This small molecule binds to this protein.
Small molecule (SMILES): CC(=O)N[C@H]1CO[C@H](CO[C@@H]2O[C@@H](C)[C@@H](O)[C@@H](O)[C@@H]2O)[C@@H](O)[C@@H]1O

Sequence of chain 3.E:
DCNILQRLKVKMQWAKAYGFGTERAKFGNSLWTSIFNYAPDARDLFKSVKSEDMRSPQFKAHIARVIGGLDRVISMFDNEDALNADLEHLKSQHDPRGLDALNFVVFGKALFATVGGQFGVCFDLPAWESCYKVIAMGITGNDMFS

Sequence of chain 3.H:
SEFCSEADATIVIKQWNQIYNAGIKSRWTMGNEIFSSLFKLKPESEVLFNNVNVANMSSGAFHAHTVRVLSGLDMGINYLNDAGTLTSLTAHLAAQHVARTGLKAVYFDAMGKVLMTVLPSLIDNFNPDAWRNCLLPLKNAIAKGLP

Binding-site contacts:
Ligand atom C3 contacts residue ASP81 of chain 3.E at 3.8 Å.
Ligand atom C1 contacts residue SER61 of chain 3.H at 4.4 Å.
Ligand atom O7 contacts residue ASN58 of chain 3.H at 4.3 Å.
Ligand atom C3 contacts residue ASN58 of chain 3.H at 3.8 Å.
Ligand atom C4 contacts residue ASN58 of chain 3.H at 4.2 Å.
Ligand atom O5 contacts residue ASN58 of chain 3.H at 2.3 Å (h-bond).
Ligand atom C2 contacts residue ASP81 of chain 3.E at 3.3 Å.
Ligand atom C7 contacts residue ASN58 of chain 3.H at 3.5 Å.
Ligand atom C1 contacts residue ASN58 of chain 3.H at 1.4 Å.
Ligand atom C2 contacts residue ASN58 of chain 3.H at 2.5 Å.
Ligand atom C5 contacts residue ASN58 of chain 3.H at 3.6 Å.
Ligand atom O3 contacts residue ASP81 of chain 3.E at 3.5 Å (salt-bridge).
Ligand atom N2 contacts residue ASN58 of chain 3.H at 2.8 Å (h-bond).
Ligand atom O4 contacts residue ASP81 of chain 3.E at 2.7 Å (salt-bridge).
Ligand atom C1 contacts residue ASP81 of chain 3.E at 4.5 Å.
Ligand atom O2 contacts residue ASP81 of chain 3.E at 3.6 Å.
Ligand atom C4 contacts residue ASP81 of chain 3.E at 4.0 Å.
Ligand atom C8 contacts residue ASN58 of chain 3.H at 3.8 Å.
Ligand atom C1 contacts residue SER60 of chain 3.H at 4.1 Å.